Binding-site contacts:
Ligand atom C1' contacts residue TYR106 of chain 1.O at 3.3 Å (hydrophobic).
Ligand atom O1B contacts residue MG1 of chain 1.GC at 1.9 Å.
Ligand atom PB contacts residue MG1 of chain 1.GC at 3.0 Å.
Ligand atom O2G contacts residue CYS55 of chain 1.O at 3.5 Å.
Ligand atom O2G contacts residue GLY57 of chain 1.O at 2.3 Å (h-bond).
Ligand atom O2G contacts residue LYS58 of chain 1.O at 3.3 Å (salt-bridge).
Ligand atom C6 contacts residue LEU123 of chain 1.O at 3.2 Å (hydrophobic).
Ligand atom N1 contacts residue GLN120 of chain 1.O at 3.0 Å (h-bond).
Ligand atom C5 contacts residue PHE157 of chain 1.O at 3.4 Å (hydrophobic).
Ligand atom C2' contacts residue TYR106 of chain 1.O at 3.0 Å (hydrophobic).
Ligand atom N7 contacts residue ARG127 of chain 1.O at 3.3 Å (salt-bridge).
Ligand atom O1G contacts residue LYS58 of chain 1.O at 3.4 Å.
Ligand atom N1 contacts residue LEU123 of chain 1.O at 3.3 Å.
Ligand atom O2A contacts residue GLU76 of chain 1.O at 3.1 Å (salt-bridge).
Ligand atom O1A contacts residue MG1 of chain 1.GC at 2.0 Å.
Ligand atom O1G contacts residue SER59 of chain 1.O at 2.3 Å (h-bond).
Ligand atom O4' contacts residue LEU102 of chain 1.O at 3.1 Å.
Ligand atom N2 contacts residue MET161 of chain 1.O at 3.0 Å.
Ligand atom O3A contacts residue MG1 of chain 1.GC at 3.4 Å.
Ligand atom O3A contacts residue CYS55 of chain 1.O at 3.4 Å (h-bond).
Ligand atom C6 contacts residue PHE157 of chain 1.O at 3.4 Å (hydrophobic).
Ligand atom O1A contacts residue GLU76 of chain 1.O at 2.5 Å (salt-bridge).
Ligand atom O3G contacts residue LYS58 of chain 1.O at 2.9 Å (salt-bridge).
Ligand atom O3G contacts residue SER56 of chain 1.O at 3.2 Å (h-bond).
Ligand atom N3 contacts residue LEU102 of chain 1.O at 3.2 Å.
Ligand atom O1G contacts residue MG1 of chain 1.GC at 3.4 Å.
Ligand atom C3' contacts residue TYR106 of chain 1.O at 3.1 Å (hydrophobic).
Ligand atom O3' contacts residue TYR106 of chain 1.O at 2.1 Å (h-bond).
Ligand atom N2 contacts residue LEU119 of chain 1.O at 3.2 Å.
Ligand atom O6 contacts residue ASP154 of chain 1.O at 2.8 Å (salt-bridge).
Ligand atom O3G contacts residue CYS55 of chain 1.O at 3.1 Å (h-bond).
Ligand atom O6 contacts residue ARG127 of chain 1.O at 2.9 Å (salt-bridge).
Ligand atom O6 contacts residue LEU123 of chain 1.O at 3.5 Å.
Ligand atom O2B contacts residue CYS55 of chain 1.O at 3.1 Å (h-bond).
Ligand atom C1' contacts residue LEU102 of chain 1.O at 3.5 Å (hydrophobic).
Ligand atom O2A contacts residue ARG149 of chain 1.O at 2.4 Å (salt-bridge).
Ligand atom O2G contacts residue SER56 of chain 1.O at 3.1 Å (h-bond).
Ligand atom PA contacts residue MG1 of chain 1.GC at 3.1 Å.
Ligand atom O6 contacts residue PHE157 of chain 1.O at 3.4 Å.
Ligand atom O3B contacts residue CYS55 of chain 1.O at 3.5 Å.

Sequence of chain 1.O:
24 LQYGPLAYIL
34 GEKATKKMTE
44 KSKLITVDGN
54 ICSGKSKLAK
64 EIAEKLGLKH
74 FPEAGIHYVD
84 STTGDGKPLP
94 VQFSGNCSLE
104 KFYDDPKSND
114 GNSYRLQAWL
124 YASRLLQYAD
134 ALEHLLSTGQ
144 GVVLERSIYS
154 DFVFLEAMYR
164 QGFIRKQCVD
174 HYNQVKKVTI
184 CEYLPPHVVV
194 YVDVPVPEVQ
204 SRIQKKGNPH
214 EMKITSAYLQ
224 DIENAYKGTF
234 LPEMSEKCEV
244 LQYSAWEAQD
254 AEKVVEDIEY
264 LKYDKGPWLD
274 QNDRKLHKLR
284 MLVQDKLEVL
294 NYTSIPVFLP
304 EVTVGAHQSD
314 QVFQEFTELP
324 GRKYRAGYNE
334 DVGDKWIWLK

A small-molecule ligand and the protein it binds are described below.
Small molecule (SMILES): Nc1nc2c(ncn2[C@H]2C[C@H](O)[C@@H](CO[P](=O)(O)O[P](=O)(O)OP(=O)(O)O)O2)c(=O)[nH]1